Binding-site contacts:
Ligand atom S02 contacts residue THR200 of chain 1.A at 4.0 Å.
Ligand atom C09 contacts residue HIS201 of chain 1.A at 3.4 Å.
Ligand atom C07 contacts residue LEU199 of chain 1.A at 3.7 Å (hydrophobic).
Ligand atom O03 contacts residue THR200 of chain 1.A at 2.9 Å (h-bond).
Ligand atom O04 contacts residue HIS95 of chain 1.A at 3.4 Å.
Ligand atom C06 contacts residue HIS95 of chain 1.A at 3.9 Å.
Ligand atom S02 contacts residue HIS95 of chain 1.A at 3.9 Å.
Ligand atom O13 contacts residue LEU142 of chain 1.A at 4.1 Å.
Ligand atom C24 contacts residue TYR205 of chain 1.A at 3.5 Å (hydrophobic).
Ligand atom S02 contacts residue ZN1 of chain 1.C at 3.0 Å.
Ligand atom C21 contacts residue ALA133 of chain 1.A at 3.7 Å (hydrophobic).
Ligand atom C10 contacts residue HIS201 of chain 1.A at 3.5 Å.
Ligand atom O04 contacts residue ZN1 of chain 1.C at 3.1 Å.
Ligand atom C05 contacts residue LEU199 of chain 1.A at 3.6 Å (hydrophobic).
Ligand atom C08 contacts residue LEU199 of chain 1.A at 3.8 Å (hydrophobic).
Ligand atom O04 contacts residue HIS120 of chain 1.A at 3.4 Å (h-bond).
Ligand atom O13 contacts residue LEU199 of chain 1.A at 3.7 Å.
Ligand atom N01 contacts residue GLU107 of chain 1.A at 4.2 Å.
Ligand atom F23 contacts residue TYR205 of chain 1.A at 2.8 Å.
Ligand atom O03 contacts residue TRP210 of chain 1.A at 3.5 Å.
Ligand atom C20 contacts residue TYR205 of chain 1.A at 4.0 Å (hydrophobic).
Ligand atom N01 contacts residue HIS95 of chain 1.A at 3.3 Å (h-bond).
Ligand atom C21 contacts residue TYR205 of chain 1.A at 3.4 Å (hydrophobic).
Ligand atom N01 contacts residue HIS120 of chain 1.A at 3.4 Å (h-bond).
Ligand atom O04 contacts residue TRP210 of chain 1.A at 3.8 Å.
Ligand atom C20 contacts residue ALA136 of chain 1.A at 3.9 Å (hydrophobic).
Ligand atom N01 contacts residue HIS97 of chain 1.A at 3.2 Å (h-bond).
Ligand atom O04 contacts residue VAL144 of chain 1.A at 3.5 Å.
Ligand atom C09 contacts residue LEU199 of chain 1.A at 3.8 Å (hydrophobic).
Ligand atom C05 contacts residue HIS95 of chain 1.A at 3.9 Å.
Ligand atom N01 contacts residue ZN1 of chain 1.C at 1.9 Å.
Ligand atom N01 contacts residue THR200 of chain 1.A at 2.9 Å (h-bond).
Ligand atom O03 contacts residue SER198 of chain 1.A at 3.9 Å.
Ligand atom C20 contacts residue ALA133 of chain 1.A at 3.8 Å (hydrophobic).
Ligand atom C15 contacts residue ALA136 of chain 1.A at 3.8 Å (hydrophobic).
Ligand atom C22 contacts residue TYR205 of chain 1.A at 3.0 Å (hydrophobic).
Ligand atom C06 contacts residue LEU199 of chain 1.A at 3.7 Å (hydrophobic).
Ligand atom C10 contacts residue LEU199 of chain 1.A at 3.7 Å (hydrophobic).
Ligand atom S02 contacts residue HIS120 of chain 1.A at 4.0 Å.
Ligand atom O03 contacts residue LEU199 of chain 1.A at 3.2 Å.

Sequence of chain 1.A:
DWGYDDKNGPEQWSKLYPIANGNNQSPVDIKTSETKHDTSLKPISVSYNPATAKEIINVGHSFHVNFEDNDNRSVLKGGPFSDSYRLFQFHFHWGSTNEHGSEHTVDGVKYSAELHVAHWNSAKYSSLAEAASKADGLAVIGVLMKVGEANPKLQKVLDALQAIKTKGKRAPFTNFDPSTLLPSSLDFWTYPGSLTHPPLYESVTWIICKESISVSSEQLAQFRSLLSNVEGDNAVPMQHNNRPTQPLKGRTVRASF

A protein and the small-molecule ligand that binds it are described below.
Small molecule (SMILES): NS(=O)(=O)c1ccc(NC(=O)NCCNCc2ccc(F)cc2)cc1